Sequence of chain 1.E:
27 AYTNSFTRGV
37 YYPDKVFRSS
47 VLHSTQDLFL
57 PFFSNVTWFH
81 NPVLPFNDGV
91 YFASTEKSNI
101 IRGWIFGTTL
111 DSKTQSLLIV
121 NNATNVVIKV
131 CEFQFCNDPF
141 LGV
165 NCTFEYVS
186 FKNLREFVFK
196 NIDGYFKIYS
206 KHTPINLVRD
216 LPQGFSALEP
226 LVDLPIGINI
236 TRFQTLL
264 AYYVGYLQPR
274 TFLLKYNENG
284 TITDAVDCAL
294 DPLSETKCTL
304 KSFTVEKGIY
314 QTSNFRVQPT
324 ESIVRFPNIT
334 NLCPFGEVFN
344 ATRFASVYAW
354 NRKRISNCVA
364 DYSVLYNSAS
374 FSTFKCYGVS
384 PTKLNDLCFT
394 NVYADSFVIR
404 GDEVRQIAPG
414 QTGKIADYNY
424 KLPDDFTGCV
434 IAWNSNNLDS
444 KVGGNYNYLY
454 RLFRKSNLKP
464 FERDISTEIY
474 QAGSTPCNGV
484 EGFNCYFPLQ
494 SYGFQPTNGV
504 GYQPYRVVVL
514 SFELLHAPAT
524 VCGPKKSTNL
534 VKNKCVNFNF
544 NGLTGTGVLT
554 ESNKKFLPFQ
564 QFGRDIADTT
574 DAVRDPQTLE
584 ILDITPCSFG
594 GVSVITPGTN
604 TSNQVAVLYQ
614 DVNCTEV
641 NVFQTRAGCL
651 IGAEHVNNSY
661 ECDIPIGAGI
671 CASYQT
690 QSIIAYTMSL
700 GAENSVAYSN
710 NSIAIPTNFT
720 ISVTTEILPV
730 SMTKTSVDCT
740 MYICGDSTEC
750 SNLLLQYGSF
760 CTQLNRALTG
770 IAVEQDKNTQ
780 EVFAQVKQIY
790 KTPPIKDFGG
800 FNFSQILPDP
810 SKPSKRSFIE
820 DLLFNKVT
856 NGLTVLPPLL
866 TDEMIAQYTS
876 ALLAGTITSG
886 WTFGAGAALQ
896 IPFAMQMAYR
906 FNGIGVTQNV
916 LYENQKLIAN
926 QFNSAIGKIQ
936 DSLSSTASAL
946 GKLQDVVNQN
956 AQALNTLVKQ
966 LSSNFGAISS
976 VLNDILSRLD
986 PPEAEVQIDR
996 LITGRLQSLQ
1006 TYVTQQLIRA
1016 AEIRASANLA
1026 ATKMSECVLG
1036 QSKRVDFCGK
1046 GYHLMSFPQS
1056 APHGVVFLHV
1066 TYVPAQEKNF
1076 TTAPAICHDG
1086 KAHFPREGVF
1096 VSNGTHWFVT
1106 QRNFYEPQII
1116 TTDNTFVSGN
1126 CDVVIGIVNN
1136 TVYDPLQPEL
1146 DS

A small-molecule ligand and the protein it binds are described below.
Small molecule (SMILES): CC(=O)N[C@H]1[C@H](O[C@H]2[C@H](O)[C@@H](NC(C)=O)CO[C@@H]2CO)O[C@H](CO)[C@@H](O)[C@@H]1O

Binding-site contacts:
Ligand atom O5 contacts residue ASN801 of chain 1.E at 2.4 Å (h-bond).
Ligand atom C1 contacts residue SER803 of chain 1.E at 3.3 Å.
Ligand atom O6 contacts residue GLN804 of chain 1.E at 4.0 Å.
Ligand atom C3 contacts residue ASN801 of chain 1.E at 3.8 Å.
Ligand atom O7 contacts residue ASN801 of chain 1.E at 3.2 Å (h-bond).
Ligand atom C3 contacts residue SER803 of chain 1.E at 4.2 Å.
Ligand atom C6 contacts residue GLN804 of chain 1.E at 4.3 Å.
Ligand atom C5 contacts residue GLN804 of chain 1.E at 4.1 Å.
Ligand atom C2 contacts residue ASN801 of chain 1.E at 2.5 Å.
Ligand atom C4 contacts residue ASN801 of chain 1.E at 4.2 Å.
Ligand atom C2 contacts residue SER803 of chain 1.E at 4.2 Å.
Ligand atom O5 contacts residue SER803 of chain 1.E at 3.9 Å.
Ligand atom C5 contacts residue SER803 of chain 1.E at 3.8 Å.
Ligand atom C8 contacts residue ASN801 of chain 1.E at 4.0 Å.
Ligand atom C7 contacts residue ASN801 of chain 1.E at 3.3 Å.
Ligand atom N2 contacts residue SER803 of chain 1.E at 4.4 Å.
Ligand atom N2 contacts residue ASN801 of chain 1.E at 2.9 Å (h-bond).
Ligand atom C5 contacts residue ASN801 of chain 1.E at 3.7 Å.
Ligand atom C1 contacts residue ASN801 of chain 1.E at 1.4 Å.